Sequence of chain 1.B:
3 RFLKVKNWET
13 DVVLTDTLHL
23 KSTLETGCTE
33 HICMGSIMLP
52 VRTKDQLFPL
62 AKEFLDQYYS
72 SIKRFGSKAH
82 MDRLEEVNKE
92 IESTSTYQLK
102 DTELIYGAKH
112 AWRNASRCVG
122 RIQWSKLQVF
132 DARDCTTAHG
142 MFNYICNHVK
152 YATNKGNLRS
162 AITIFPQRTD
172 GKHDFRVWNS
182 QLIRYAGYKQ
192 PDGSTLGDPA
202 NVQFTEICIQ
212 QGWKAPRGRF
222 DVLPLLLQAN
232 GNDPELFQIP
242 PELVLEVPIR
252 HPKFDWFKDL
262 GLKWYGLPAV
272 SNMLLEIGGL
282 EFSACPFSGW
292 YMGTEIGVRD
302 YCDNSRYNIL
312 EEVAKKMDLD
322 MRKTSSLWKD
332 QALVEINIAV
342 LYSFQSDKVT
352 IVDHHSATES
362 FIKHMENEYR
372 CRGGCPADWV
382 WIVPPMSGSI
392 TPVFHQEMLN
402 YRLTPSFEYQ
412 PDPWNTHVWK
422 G

A small-molecule ligand and the protein it binds are described below.
Small molecule (SMILES): CNCc1cc(C#N)cc(CCc2ccc3c(C)cc(N)nc3c2)c1

Binding-site contacts:
Ligand atom C31 contacts residue HEM1 of chain 1.H at 3.6 Å.
Ligand atom C04 contacts residue HEM1 of chain 1.H at 3.6 Å.
Ligand atom C08 contacts residue HEM1 of chain 1.H at 3.8 Å.
Ligand atom C09 contacts residue GLU296 of chain 1.B at 3.4 Å.
Ligand atom C02 contacts residue TRP291 of chain 1.B at 3.8 Å (hydrophobic).
Ligand atom C13 contacts residue VAL271 of chain 1.B at 3.9 Å (hydrophobic).
Ligand atom C03 contacts residue HEM1 of chain 1.H at 3.2 Å.
Ligand atom C25 contacts residue HEM1 of chain 1.H at 3.6 Å.
Ligand atom N02 contacts residue PRO269 of chain 1.B at 3.8 Å.
Ligand atom N02 contacts residue HEM1 of chain 1.H at 3.5 Å.
Ligand atom N30 contacts residue H4B1 of chain 1.I at 3.1 Å (h-bond).
Ligand atom C29 contacts residue HEM1 of chain 1.H at 3.8 Å.
Ligand atom C09 contacts residue HEM1 of chain 1.H at 3.6 Å.
Ligand atom C22 contacts residue HEM1 of chain 1.H at 3.5 Å.
Ligand atom C07 contacts residue HEM1 of chain 1.H at 3.7 Å.
Ligand atom C10 contacts residue HEM1 of chain 1.H at 3.7 Å.
Ligand atom N02 contacts residue TRP291 of chain 1.B at 2.7 Å (h-bond).
Ligand atom N02 contacts residue TYR292 of chain 1.B at 3.7 Å.
Ligand atom N28 contacts residue MET40 of chain 1.B at 3.4 Å (h-bond).
Ligand atom C06 contacts residue HEM1 of chain 1.H at 3.6 Å.
Ligand atom N28 contacts residue TYR410 of chain 1.B at 3.3 Å.
Ligand atom C05 contacts residue HEM1 of chain 1.H at 3.9 Å.
Ligand atom C11 contacts residue PHE288 of chain 1.B at 3.8 Å (hydrophobic).
Ligand atom C26 contacts residue HEM1 of chain 1.H at 3.3 Å.
Ligand atom C31 contacts residue ARG300 of chain 1.B at 3.4 Å.
Ligand atom C02 contacts residue HEM1 of chain 1.H at 3.4 Å.
Ligand atom C27 contacts residue HEM1 of chain 1.H at 3.8 Å.
Ligand atom C06 contacts residue VAL271 of chain 1.B at 3.4 Å (hydrophobic).
Ligand atom C11 contacts residue HEM1 of chain 1.H at 3.2 Å.
Ligand atom C10 contacts residue GLU296 of chain 1.B at 3.5 Å.
Ligand atom C31 contacts residue H4B1 of chain 1.I at 3.9 Å.
Ligand atom C07 contacts residue VAL271 of chain 1.B at 3.3 Å (hydrophobic).
Ligand atom N30 contacts residue HEM1 of chain 1.H at 3.0 Å (h-bond).
Ligand atom C02 contacts residue GLU296 of chain 1.B at 3.4 Å.
Ligand atom C27 contacts residue TYR410 of chain 1.B at 3.9 Å (hydrophobic).
Ligand atom N01 contacts residue HEM1 of chain 1.H at 3.6 Å.
Ligand atom N02 contacts residue GLU296 of chain 1.B at 2.6 Å (salt-bridge).
Ligand atom C06 contacts residue PHE288 of chain 1.B at 3.9 Å (hydrophobic).
Ligand atom N01 contacts residue GLU296 of chain 1.B at 2.7 Å (salt-bridge).
Ligand atom C12 contacts residue HEM1 of chain 1.H at 3.4 Å.